Sequence of chain 1.A:
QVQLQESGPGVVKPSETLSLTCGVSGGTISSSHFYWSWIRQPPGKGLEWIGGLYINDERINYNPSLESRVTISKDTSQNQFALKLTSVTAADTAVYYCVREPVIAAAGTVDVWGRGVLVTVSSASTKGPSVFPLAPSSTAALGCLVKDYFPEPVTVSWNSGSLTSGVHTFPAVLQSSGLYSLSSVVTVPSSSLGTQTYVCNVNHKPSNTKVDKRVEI

This small molecule binds to this protein.
Small molecule (SMILES): CC[C@H](C)[C@H](NC(=O)CNC(=O)[C@@H](NC(=O)[C@H](C)N)C(C)C)C(=O)NCC(=O)N[C@@H](C)C(=O)N[C@H](C(=O)N[C@H](C=O)Cc1ccccc1)C(C)C

Sequence of chain 1.B:
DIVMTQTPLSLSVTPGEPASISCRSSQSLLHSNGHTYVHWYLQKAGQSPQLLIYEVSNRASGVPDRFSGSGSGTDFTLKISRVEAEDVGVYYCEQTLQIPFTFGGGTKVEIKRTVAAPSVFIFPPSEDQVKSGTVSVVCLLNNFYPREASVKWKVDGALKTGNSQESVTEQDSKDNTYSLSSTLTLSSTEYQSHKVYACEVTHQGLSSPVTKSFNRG

Binding-site contacts:
Ligand atom CG1 contacts residue TYR54 of chain 1.A at 3.3 Å (hydrophobic).
Ligand atom CB contacts residue LEU97 of chain 1.B at 3.5 Å (hydrophobic).
Ligand atom O contacts residue TYR37 of chain 1.B at 3.3 Å.
Ligand atom CG2 contacts residue THR109 of chain 1.A at 3.5 Å.
Ligand atom O contacts residue HIS39 of chain 1.B at 3.5 Å.
Ligand atom N contacts residue THR96 of chain 1.B at 2.9 Å (h-bond).
Ligand atom CA contacts residue TYR37 of chain 1.B at 3.4 Å (hydrophobic).
Ligand atom C contacts residue TYR37 of chain 1.B at 3.4 Å (hydrophobic).
Ligand atom N contacts residue TYR37 of chain 1.B at 3.4 Å.
Ligand atom N contacts residue ASP111 of chain 1.A at 2.4 Å (salt-bridge).
Ligand atom CB contacts residue TYR54 of chain 1.B at 3.4 Å (hydrophobic).
Ligand atom N contacts residue VAL103 of chain 1.A at 3.1 Å (h-bond).
Ligand atom N contacts residue THR96 of chain 1.B at 3.3 Å (h-bond).
Ligand atom CA contacts residue TYR41 of chain 1.B at 3.1 Å (hydrophobic).
Ligand atom O contacts residue HIS31 of chain 1.B at 3.5 Å (h-bond).
Ligand atom O contacts residue GLU55 of chain 1.B at 3.6 Å.
Ligand atom O contacts residue TYR54 of chain 1.B at 3.4 Å.
Ligand atom CA contacts residue LEU97 of chain 1.B at 3.2 Å (hydrophobic).
Ligand atom O contacts residue HIS31 of chain 1.B at 3.4 Å (h-bond).
Ligand atom CA contacts residue THR96 of chain 1.B at 3.5 Å.
Ligand atom CD1 contacts residue GLU101 of chain 1.A at 3.1 Å.
Ligand atom N contacts residue LEU97 of chain 1.B at 3.0 Å (h-bond).
Ligand atom CB contacts residue HIS39 of chain 1.B at 3.5 Å.
Ligand atom O contacts residue THR96 of chain 1.B at 3.0 Å (h-bond).
Ligand atom O contacts residue HIS39 of chain 1.B at 3.2 Å.
Ligand atom C contacts residue LEU97 of chain 1.B at 3.5 Å (hydrophobic).
Ligand atom CG1 contacts residue TYR54 of chain 1.B at 3.5 Å (hydrophobic).
Ligand atom C contacts residue HIS31 of chain 1.B at 3.4 Å.
Ligand atom O contacts residue GLU101 of chain 1.A at 3.4 Å.
Ligand atom N contacts residue PRO102 of chain 1.A at 2.8 Å (h-bond).
Ligand atom N contacts residue TYR37 of chain 1.B at 3.3 Å.
Ligand atom O contacts residue PRO102 of chain 1.A at 3.5 Å.
Ligand atom O contacts residue ASP111 of chain 1.A at 3.4 Å.
Ligand atom CA contacts residue ASP111 of chain 1.A at 3.5 Å.
Ligand atom CG1 contacts residue GLY108 of chain 1.A at 3.3 Å.
Ligand atom C contacts residue TYR37 of chain 1.B at 3.4 Å (hydrophobic).
Ligand atom CA contacts residue VAL103 of chain 1.A at 3.3 Å (hydrophobic).
Ligand atom N contacts residue TYR41 of chain 1.B at 2.7 Å (h-bond).
Ligand atom CG2 contacts residue VAL110 of chain 1.A at 3.5 Å (hydrophobic).
Ligand atom CB contacts residue TYR41 of chain 1.B at 3.2 Å (hydrophobic).